Binding-site contacts:
Ligand atom C23 contacts residue LEU127 of chain 1.N at 3.7 Å (hydrophobic).
Ligand atom O3 contacts residue GLY69 of chain 1.N at 3.3 Å.
Ligand atom C21 contacts residue LEU127 of chain 1.N at 3.8 Å (hydrophobic).
Ligand atom N20 contacts residue LEU127 of chain 1.N at 2.9 Å (h-bond).
Ligand atom C9 contacts residue GLY70 of chain 1.N at 3.1 Å.
Ligand atom C42 contacts residue PRO126 of chain 1.N at 3.5 Å (hydrophobic).
Ligand atom O12 contacts residue VAL72 of chain 1.N at 3.9 Å.
Ligand atom C42 contacts residue THR147 of chain 1.N at 3.5 Å.
Ligand atom O19 contacts residue VAL72 of chain 1.N at 3.1 Å (h-bond).
Ligand atom C7 contacts residue GLY70 of chain 1.N at 3.3 Å.
Ligand atom C23 contacts residue VAL72 of chain 1.N at 3.6 Å (hydrophobic).
Ligand atom C11 contacts residue LEU127 of chain 1.N at 3.9 Å (hydrophobic).
Ligand atom O3 contacts residue PRO68 of chain 1.N at 3.8 Å.
Ligand atom C18 contacts residue VAL72 of chain 1.N at 3.6 Å (hydrophobic).
Ligand atom C22 contacts residue LEU127 of chain 1.N at 3.7 Å (hydrophobic).
Ligand atom C24 contacts residue HIS143 of chain 1.N at 3.8 Å.
Ligand atom C11 contacts residue VAL72 of chain 1.N at 3.7 Å (hydrophobic).
Ligand atom O10 contacts residue MET100 of chain 1.N at 3.7 Å.
Ligand atom O3 contacts residue MET100 of chain 1.N at 2.9 Å (h-bond).
Ligand atom C14 contacts residue LEU127 of chain 1.N at 3.4 Å (hydrophobic).
Ligand atom O12 contacts residue LEU127 of chain 1.N at 2.8 Å (h-bond).
Ligand atom O12 contacts residue PRO126 of chain 1.N at 3.3 Å.
Ligand atom C1 contacts residue SER99 of chain 1.N at 1.3 Å.
Ligand atom C6 contacts residue SER99 of chain 1.N at 3.3 Å.
Ligand atom C4 contacts residue SER99 of chain 1.N at 2.4 Å.
Ligand atom O3 contacts residue GLY70 of chain 1.N at 3.0 Å (h-bond).
Ligand atom C11 contacts residue GLY70 of chain 1.N at 3.5 Å.
Ligand atom C18 contacts residue LEU127 of chain 1.N at 3.6 Å (hydrophobic).
Ligand atom C7 contacts residue SER99 of chain 1.N at 3.9 Å.
Ligand atom O3 contacts residue SER99 of chain 1.N at 2.2 Å (h-bond).
Ligand atom C5 contacts residue SER99 of chain 1.N at 3.3 Å.
Ligand atom C1 contacts residue MET100 of chain 1.N at 3.3 Å (hydrophobic).
Ligand atom O10 contacts residue VAL72 of chain 1.N at 3.6 Å.
Ligand atom O10 contacts residue SER99 of chain 1.N at 3.5 Å (h-bond).
Ligand atom N13 contacts residue GLY70 of chain 1.N at 3.0 Å (h-bond).
Ligand atom C23 contacts residue PRO126 of chain 1.N at 3.8 Å (hydrophobic).
Ligand atom O19 contacts residue SER71 of chain 1.N at 3.7 Å.
Ligand atom O26 contacts residue GLY128 of chain 1.N at 3.6 Å.
Ligand atom C9 contacts residue SER99 of chain 1.N at 3.5 Å.
Ligand atom N13 contacts residue VAL72 of chain 1.N at 3.8 Å.

Sequence of chain 1.N:
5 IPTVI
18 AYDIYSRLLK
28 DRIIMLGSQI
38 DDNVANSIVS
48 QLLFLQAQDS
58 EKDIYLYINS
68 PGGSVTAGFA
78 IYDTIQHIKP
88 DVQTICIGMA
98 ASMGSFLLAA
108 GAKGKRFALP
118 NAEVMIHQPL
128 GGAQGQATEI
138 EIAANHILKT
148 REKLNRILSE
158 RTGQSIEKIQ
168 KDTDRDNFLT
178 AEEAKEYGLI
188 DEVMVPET

This small molecule binds to this protein.
Small molecule (SMILES): CC[C@H](C)[C@H](NC(=O)[C@@H](NC(=O)[C@H](O)[C@@H](C=O)C(C)C)C(C)C)C(=O)O